Sequence of chain 1.B:
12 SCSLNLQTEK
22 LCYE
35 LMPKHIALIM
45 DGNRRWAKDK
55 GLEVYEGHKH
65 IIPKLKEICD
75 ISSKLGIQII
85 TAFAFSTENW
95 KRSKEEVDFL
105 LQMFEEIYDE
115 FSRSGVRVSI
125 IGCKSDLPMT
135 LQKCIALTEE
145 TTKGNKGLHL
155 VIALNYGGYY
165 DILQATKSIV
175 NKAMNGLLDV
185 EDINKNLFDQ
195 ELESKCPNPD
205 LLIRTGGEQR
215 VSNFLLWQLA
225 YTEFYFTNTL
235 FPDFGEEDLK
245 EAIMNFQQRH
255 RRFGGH

Binding-site contacts:
Ligand atom PA contacts residue ASP45 of chain 1.B at 4.3 Å.
Ligand atom O1B contacts residue GLU212 of chain 1.B at 4.2 Å.
Ligand atom O2B contacts residue MG1 of chain 1.G at 3.9 Å.
Ligand atom O3B contacts residue ARG208 of chain 1.B at 2.6 Å (salt-bridge).
Ligand atom O2A contacts residue MG1 of chain 1.G at 2.1 Å.
Ligand atom PA contacts residue MG1 of chain 1.G at 3.1 Å.
Ligand atom O1 contacts residue ARG48 of chain 1.B at 4.3 Å.
Ligand atom O3B contacts residue ARG214 of chain 1.B at 3.7 Å.
Ligand atom O3A contacts residue MG1 of chain 1.G at 4.4 Å.
Ligand atom O2A contacts residue DST1 of chain 1.H at 3.8 Å.
Ligand atom O2B contacts residue ARG208 of chain 1.B at 3.8 Å.
Ligand atom O3B contacts residue GLU212 of chain 1.B at 3.2 Å (salt-bridge).
Ligand atom C1 contacts residue ARG48 of chain 1.B at 4.4 Å.
Ligand atom O2A contacts residue ARG208 of chain 1.B at 4.0 Å.
Ligand atom O1A contacts residue DST1 of chain 1.H at 3.2 Å.
Ligand atom O1 contacts residue ARG96 of chain 1.B at 3.4 Å (salt-bridge).
Ligand atom O1B contacts residue SER216 of chain 1.B at 4.4 Å.
Ligand atom O1A contacts residue MG1 of chain 1.G at 4.0 Å.
Ligand atom O2A contacts residue ARG96 of chain 1.B at 4.5 Å.
Ligand atom O3A contacts residue ARG208 of chain 1.B at 3.8 Å.
Ligand atom C1 contacts residue ARG96 of chain 1.B at 3.6 Å.
Ligand atom O3B contacts residue SER216 of chain 1.B at 2.5 Å (h-bond).
Ligand atom PA contacts residue ARG96 of chain 1.B at 3.9 Å.
Ligand atom C1 contacts residue MG1 of chain 1.G at 4.4 Å.
Ligand atom O1 contacts residue DST1 of chain 1.H at 4.0 Å.
Ligand atom O1 contacts residue MG1 of chain 1.G at 3.1 Å.
Ligand atom O3A contacts residue SER216 of chain 1.B at 4.3 Å.
Ligand atom C2 contacts residue ARG48 of chain 1.B at 3.8 Å.
Ligand atom O2B contacts residue GLU212 of chain 1.B at 2.8 Å (salt-bridge).
Ligand atom O1A contacts residue ASN93 of chain 1.B at 4.2 Å.
Ligand atom PA contacts residue DST1 of chain 1.H at 4.2 Å.
Ligand atom PB contacts residue ARG208 of chain 1.B at 3.5 Å.
Ligand atom C4 contacts residue GLU92 of chain 1.B at 3.9 Å.
Ligand atom O2A contacts residue ASP45 of chain 1.B at 2.9 Å (salt-bridge).
Ligand atom O2B contacts residue ASP45 of chain 1.B at 4.4 Å.
Ligand atom PB contacts residue GLU212 of chain 1.B at 3.5 Å.
Ligand atom PB contacts residue SER216 of chain 1.B at 3.8 Å.
Ligand atom C2 contacts residue ARG96 of chain 1.B at 4.3 Å.
Ligand atom O1B contacts residue ARG214 of chain 1.B at 3.8 Å.
Ligand atom O1A contacts residue ARG96 of chain 1.B at 3.3 Å (salt-bridge).

A small-molecule ligand and the protein it binds are described below.
Small molecule (SMILES): C=C(C)CCO[P](=O)(O)OP(=O)(O)O